Sequence of chain 1.A:
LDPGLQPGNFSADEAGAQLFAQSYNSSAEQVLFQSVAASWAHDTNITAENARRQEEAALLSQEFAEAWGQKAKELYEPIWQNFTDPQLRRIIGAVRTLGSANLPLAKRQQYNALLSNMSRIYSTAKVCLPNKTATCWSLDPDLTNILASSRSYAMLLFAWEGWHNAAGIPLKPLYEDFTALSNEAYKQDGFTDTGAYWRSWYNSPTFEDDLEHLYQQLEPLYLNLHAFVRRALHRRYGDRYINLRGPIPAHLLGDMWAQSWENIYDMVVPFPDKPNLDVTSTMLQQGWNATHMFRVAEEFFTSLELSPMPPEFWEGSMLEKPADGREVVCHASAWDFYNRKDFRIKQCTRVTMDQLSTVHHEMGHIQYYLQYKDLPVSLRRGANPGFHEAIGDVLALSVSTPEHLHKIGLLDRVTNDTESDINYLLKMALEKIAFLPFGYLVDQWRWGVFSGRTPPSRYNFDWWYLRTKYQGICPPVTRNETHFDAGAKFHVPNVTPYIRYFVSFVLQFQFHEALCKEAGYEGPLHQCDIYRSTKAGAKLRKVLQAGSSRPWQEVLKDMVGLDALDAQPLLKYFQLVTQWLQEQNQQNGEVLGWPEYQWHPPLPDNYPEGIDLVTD

A protein and the small-molecule ligand that binds it are described below.
Small molecule (SMILES): CC(=O)N[C@H]1[C@H](O[C@H]2[C@H](O)[C@@H](NC(C)=O)CO[C@@H]2CO[C@@H]2O[C@@H](C)[C@@H](O)[C@@H](O)[C@@H]2O)O[C@H](CO)[C@@H](O[C@@H]2O[C@H](CO[C@H]3O[C@H](CO)[C@@H](O)[C@H](O)[C@@H]3O)[C@@H](O)[C@H](O[C@H]3O[C@H](CO)[C@@H](O)[C@H](O)[C@@H]3O)[C@@H]2O)[C@@H]1O

Binding-site contacts:
Ligand atom C6 contacts residue GLY287 of chain 1.A at 4.1 Å.
Ligand atom O5 contacts residue HIS292 of chain 1.A at 4.0 Å.
Ligand atom C5 contacts residue GLY287 of chain 1.A at 4.5 Å.
Ligand atom C6 contacts residue HIS292 of chain 1.A at 3.2 Å.
Ligand atom C4 contacts residue ASN289 of chain 1.A at 4.1 Å.
Ligand atom C2 contacts residue ASN289 of chain 1.A at 2.4 Å.
Ligand atom C5 contacts residue HIS292 of chain 1.A at 3.6 Å.
Ligand atom C7 contacts residue ASN289 of chain 1.A at 3.0 Å.
Ligand atom N2 contacts residue THR291 of chain 1.A at 4.4 Å.
Ligand atom O7 contacts residue ASN289 of chain 1.A at 2.8 Å.
Ligand atom C1 contacts residue HIS292 of chain 1.A at 4.2 Å.
Ligand atom C8 contacts residue THR291 of chain 1.A at 4.0 Å.
Ligand atom N2 contacts residue ASN289 of chain 1.A at 2.9 Å (h-bond).
Ligand atom C3 contacts residue ASN289 of chain 1.A at 3.7 Å.
Ligand atom C8 contacts residue ASN289 of chain 1.A at 3.5 Å.
Ligand atom C6 contacts residue TRP288 of chain 1.A at 3.7 Å (hydrophobic).
Ligand atom O5 contacts residue GLY287 of chain 1.A at 4.5 Å.
Ligand atom C5 contacts residue GLN286 of chain 1.A at 4.2 Å.
Ligand atom O5 contacts residue ASN289 of chain 1.A at 2.3 Å (h-bond).
Ligand atom C4 contacts residue GLN286 of chain 1.A at 4.4 Å.
Ligand atom C6 contacts residue GLN286 of chain 1.A at 3.1 Å.
Ligand atom C5 contacts residue ASN289 of chain 1.A at 3.6 Å.
Ligand atom C1 contacts residue ASN289 of chain 1.A at 1.4 Å.